Binding-site contacts:
Ligand atom O5 contacts residue ARG12 of chain 5.A at 4.2 Å.
Ligand atom C3 contacts residue ASN55 of chain 5.A at 3.8 Å.
Ligand atom C5 contacts residue ARG12 of chain 5.A at 4.4 Å.
Ligand atom C4 contacts residue ASN55 of chain 5.A at 4.4 Å.
Ligand atom C2 contacts residue ASN55 of chain 5.A at 2.5 Å.
Ligand atom O5 contacts residue ASN55 of chain 5.A at 2.5 Å (h-bond).
Ligand atom C7 contacts residue ASN55 of chain 5.A at 3.6 Å.
Ligand atom C5 contacts residue ASN55 of chain 5.A at 3.9 Å.
Ligand atom C1 contacts residue ASN55 of chain 5.A at 1.5 Å.
Ligand atom O7 contacts residue ASN55 of chain 5.A at 4.4 Å.
Ligand atom N2 contacts residue ASN55 of chain 5.A at 2.9 Å (h-bond).
Ligand atom C1 contacts residue ARG12 of chain 5.A at 3.7 Å.
Ligand atom C3 contacts residue ARG12 of chain 5.A at 4.4 Å.
Ligand atom C8 contacts residue ASN55 of chain 5.A at 4.2 Å.

A small-molecule ligand and the protein it binds are described below.
Small molecule (SMILES): CC(=O)N[C@@H]1[C@@H](O)[C@H](O)[C@@H](CO)O[C@H]1O

Sequence of chain 5.A:
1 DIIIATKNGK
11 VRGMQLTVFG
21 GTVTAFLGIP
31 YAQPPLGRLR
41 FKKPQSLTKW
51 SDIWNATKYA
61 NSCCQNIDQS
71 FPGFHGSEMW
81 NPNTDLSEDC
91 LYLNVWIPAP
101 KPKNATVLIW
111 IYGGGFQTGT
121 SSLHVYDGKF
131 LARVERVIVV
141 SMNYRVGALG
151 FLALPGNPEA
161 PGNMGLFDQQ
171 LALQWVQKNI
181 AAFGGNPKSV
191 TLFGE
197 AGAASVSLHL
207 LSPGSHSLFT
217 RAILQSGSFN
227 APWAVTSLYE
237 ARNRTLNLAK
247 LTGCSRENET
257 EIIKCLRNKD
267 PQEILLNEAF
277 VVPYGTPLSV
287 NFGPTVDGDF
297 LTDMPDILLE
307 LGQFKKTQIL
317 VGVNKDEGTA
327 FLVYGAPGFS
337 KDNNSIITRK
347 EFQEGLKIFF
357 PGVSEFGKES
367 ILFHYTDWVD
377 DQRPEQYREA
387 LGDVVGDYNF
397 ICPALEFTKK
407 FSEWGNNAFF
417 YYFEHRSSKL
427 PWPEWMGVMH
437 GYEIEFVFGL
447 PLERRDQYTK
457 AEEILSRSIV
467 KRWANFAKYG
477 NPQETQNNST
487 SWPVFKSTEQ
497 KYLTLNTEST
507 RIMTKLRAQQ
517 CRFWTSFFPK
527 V